Sequence of chain 4.A:
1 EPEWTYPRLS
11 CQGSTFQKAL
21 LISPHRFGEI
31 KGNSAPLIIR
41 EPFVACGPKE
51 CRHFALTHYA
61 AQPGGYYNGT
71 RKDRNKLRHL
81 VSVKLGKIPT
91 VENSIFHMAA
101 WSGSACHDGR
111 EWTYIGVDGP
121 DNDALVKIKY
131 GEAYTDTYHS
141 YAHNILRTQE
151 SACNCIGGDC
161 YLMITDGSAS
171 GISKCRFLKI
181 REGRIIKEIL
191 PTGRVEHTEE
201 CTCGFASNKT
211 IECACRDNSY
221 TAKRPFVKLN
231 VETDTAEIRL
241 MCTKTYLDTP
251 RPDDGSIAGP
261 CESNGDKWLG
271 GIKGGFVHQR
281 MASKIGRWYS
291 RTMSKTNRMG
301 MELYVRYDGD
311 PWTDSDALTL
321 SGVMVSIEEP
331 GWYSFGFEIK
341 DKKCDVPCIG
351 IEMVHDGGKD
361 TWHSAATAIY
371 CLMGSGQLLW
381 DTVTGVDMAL

A protein and the small-molecule ligand that binds it are described below.
Small molecule (SMILES): CC(=O)N[C@@H]1[C@@H](O)[C@H](O)[C@@H](CO)O[C@H]1O

Binding-site contacts:
Ligand atom C5 contacts residue ASN208 of chain 4.A at 3.9 Å.
Ligand atom C8 contacts residue ARG280 of chain 4.A at 4.2 Å.
Ligand atom C8 contacts residue LEU9 of chain 4.A at 4.0 Å (hydrophobic).
Ligand atom C4 contacts residue ASN208 of chain 4.A at 4.2 Å.
Ligand atom O6 contacts residue ASN208 of chain 4.A at 4.2 Å.
Ligand atom O6 contacts residue TYR6 of chain 4.A at 3.8 Å.
Ligand atom N2 contacts residue ASN208 of chain 4.A at 3.4 Å (h-bond).
Ligand atom C2 contacts residue PRO7 of chain 4.A at 3.1 Å (hydrophobic).
Ligand atom O5 contacts residue TYR6 of chain 4.A at 3.3 Å.
Ligand atom C7 contacts residue ASN208 of chain 4.A at 3.8 Å.
Ligand atom C2 contacts residue ASN208 of chain 4.A at 2.8 Å.
Ligand atom C6 contacts residue ASN208 of chain 4.A at 4.0 Å.
Ligand atom C1 contacts residue ASN208 of chain 4.A at 2.9 Å.
Ligand atom C7 contacts residue PRO7 of chain 4.A at 3.5 Å (hydrophobic).
Ligand atom C5 contacts residue TYR6 of chain 4.A at 4.3 Å (hydrophobic).
Ligand atom C3 contacts residue PRO7 of chain 4.A at 4.3 Å (hydrophobic).
Ligand atom O5 contacts residue ASN208 of chain 4.A at 2.8 Å (h-bond).
Ligand atom N2 contacts residue PRO7 of chain 4.A at 2.5 Å (h-bond).
Ligand atom C2 contacts residue ARG8 of chain 4.A at 4.3 Å.
Ligand atom C3 contacts residue ASN208 of chain 4.A at 4.0 Å.
Ligand atom O7 contacts residue ASN208 of chain 4.A at 3.7 Å.
Ligand atom C8 contacts residue ARG8 of chain 4.A at 4.0 Å.
Ligand atom O5 contacts residue PRO7 of chain 4.A at 4.1 Å.
Ligand atom C8 contacts residue PRO7 of chain 4.A at 3.7 Å (hydrophobic).
Ligand atom C1 contacts residue ARG8 of chain 4.A at 4.3 Å.
Ligand atom C7 contacts residue ARG8 of chain 4.A at 4.3 Å.
Ligand atom C1 contacts residue PRO7 of chain 4.A at 2.8 Å (hydrophobic).
Ligand atom C1 contacts residue TYR6 of chain 4.A at 3.4 Å (hydrophobic).
Ligand atom N2 contacts residue ARG8 of chain 4.A at 3.5 Å.